Binding-site contacts:
Ligand atom C5 contacts residue SER56 of chain 1.A at 4.2 Å.
Ligand atom O5 contacts residue SER56 of chain 1.A at 3.7 Å.
Ligand atom C6 contacts residue ASN54 of chain 1.A at 4.4 Å.
Ligand atom C4 contacts residue ASN54 of chain 1.A at 4.0 Å.
Ligand atom C7 contacts residue ASN54 of chain 1.A at 4.4 Å.
Ligand atom C2 contacts residue SER56 of chain 1.A at 4.0 Å.
Ligand atom C3 contacts residue SER56 of chain 1.A at 4.5 Å.
Ligand atom N2 contacts residue ASN54 of chain 1.A at 3.2 Å (h-bond).
Ligand atom O5 contacts residue ASN54 of chain 1.A at 2.2 Å (h-bond).
Ligand atom C1 contacts residue SER56 of chain 1.A at 3.0 Å.
Ligand atom C1 contacts residue ASN54 of chain 1.A at 1.4 Å.
Ligand atom C2 contacts residue ASN54 of chain 1.A at 2.6 Å.
Ligand atom C3 contacts residue ASN54 of chain 1.A at 3.9 Å.
Ligand atom N2 contacts residue SER56 of chain 1.A at 4.0 Å.
Ligand atom C5 contacts residue ASN54 of chain 1.A at 3.6 Å.

Sequence of chain 1.A:
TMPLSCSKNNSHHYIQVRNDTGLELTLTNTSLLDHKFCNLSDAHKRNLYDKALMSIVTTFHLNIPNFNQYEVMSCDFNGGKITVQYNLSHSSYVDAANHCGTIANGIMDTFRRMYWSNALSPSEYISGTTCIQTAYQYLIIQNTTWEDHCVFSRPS

A protein and the small-molecule ligand that binds it are described below.
Small molecule (SMILES): CC(=O)N[C@@H]1[C@@H](O)[C@H](O)[C@@H](CO)O[C@H]1O